Binding-site contacts:
Ligand atom C3 contacts residue ASN118 of chain 59.C at 3.8 Å.
Ligand atom C6 contacts residue THR120 of chain 59.C at 3.4 Å.
Ligand atom C8 contacts residue TYR90 of chain 59.C at 3.9 Å (hydrophobic).
Ligand atom C5 contacts residue ASN118 of chain 59.C at 3.7 Å.
Ligand atom C5 contacts residue THR120 of chain 59.C at 4.0 Å.
Ligand atom O6 contacts residue ASN118 of chain 59.C at 4.1 Å.
Ligand atom C7 contacts residue ASN118 of chain 59.C at 3.6 Å.
Ligand atom O6 contacts residue THR120 of chain 59.C at 3.1 Å (h-bond).
Ligand atom O6 contacts residue PHE119 of chain 59.C at 2.8 Å (h-bond).
Ligand atom O6 contacts residue THR89 of chain 59.C at 3.5 Å.
Ligand atom C7 contacts residue TYR90 of chain 59.C at 3.8 Å (hydrophobic).
Ligand atom C6 contacts residue THR89 of chain 59.C at 4.2 Å.
Ligand atom C1 contacts residue SER66 of chain 59.C at 4.2 Å.
Ligand atom C5 contacts residue THR89 of chain 59.C at 4.1 Å.
Ligand atom C1 contacts residue THR89 of chain 59.C at 3.9 Å.
Ligand atom O7 contacts residue TYR90 of chain 59.C at 3.7 Å.
Ligand atom C6 contacts residue PHE119 of chain 59.C at 4.1 Å (hydrophobic).
Ligand atom N2 contacts residue TYR90 of chain 59.C at 4.5 Å.
Ligand atom O5 contacts residue THR89 of chain 59.C at 3.8 Å.
Ligand atom O5 contacts residue THR120 of chain 59.C at 3.4 Å (h-bond).
Ligand atom C8 contacts residue ASN118 of chain 59.C at 3.9 Å.
Ligand atom N2 contacts residue ASN118 of chain 59.C at 2.9 Å (h-bond).
Ligand atom C2 contacts residue ASN118 of chain 59.C at 2.4 Å.
Ligand atom O7 contacts residue ASN118 of chain 59.C at 4.5 Å.
Ligand atom C4 contacts residue ASN118 of chain 59.C at 4.2 Å.
Ligand atom O5 contacts residue PHE119 of chain 59.C at 4.2 Å.
Ligand atom O5 contacts residue ASN118 of chain 59.C at 2.4 Å (h-bond).
Ligand atom C2 contacts residue SER66 of chain 59.C at 4.4 Å.
Ligand atom C1 contacts residue ASN118 of chain 59.C at 1.4 Å.

Sequence of chain 59.C:
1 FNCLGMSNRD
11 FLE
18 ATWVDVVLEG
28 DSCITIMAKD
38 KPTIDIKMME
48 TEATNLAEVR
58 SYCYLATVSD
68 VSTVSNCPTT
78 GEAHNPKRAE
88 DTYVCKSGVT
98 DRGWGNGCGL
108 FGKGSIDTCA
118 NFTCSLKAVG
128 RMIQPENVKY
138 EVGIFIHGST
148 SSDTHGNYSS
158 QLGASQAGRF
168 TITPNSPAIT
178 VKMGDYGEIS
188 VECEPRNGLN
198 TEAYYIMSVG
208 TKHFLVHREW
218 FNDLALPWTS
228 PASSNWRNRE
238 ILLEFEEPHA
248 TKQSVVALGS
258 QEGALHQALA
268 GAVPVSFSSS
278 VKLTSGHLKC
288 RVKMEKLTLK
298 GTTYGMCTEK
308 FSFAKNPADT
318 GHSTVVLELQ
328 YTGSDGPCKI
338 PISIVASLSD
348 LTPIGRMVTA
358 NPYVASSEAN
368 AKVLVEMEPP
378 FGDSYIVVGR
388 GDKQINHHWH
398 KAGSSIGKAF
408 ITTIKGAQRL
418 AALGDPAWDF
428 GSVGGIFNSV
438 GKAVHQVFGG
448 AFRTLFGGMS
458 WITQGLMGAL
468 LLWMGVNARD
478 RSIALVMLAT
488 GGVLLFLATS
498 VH

This small molecule binds to this protein.
Small molecule (SMILES): CC(=O)N[C@@H]1[C@@H](O)[C@H](O)[C@@H](CO)O[C@H]1O